The small molecule below binds the protein below.
Small molecule (SMILES): Nc1nccc(-c2c(-c3ccc(F)cc3)ncn2C2CCNCC2)n1

Sequence of chain 1.A:
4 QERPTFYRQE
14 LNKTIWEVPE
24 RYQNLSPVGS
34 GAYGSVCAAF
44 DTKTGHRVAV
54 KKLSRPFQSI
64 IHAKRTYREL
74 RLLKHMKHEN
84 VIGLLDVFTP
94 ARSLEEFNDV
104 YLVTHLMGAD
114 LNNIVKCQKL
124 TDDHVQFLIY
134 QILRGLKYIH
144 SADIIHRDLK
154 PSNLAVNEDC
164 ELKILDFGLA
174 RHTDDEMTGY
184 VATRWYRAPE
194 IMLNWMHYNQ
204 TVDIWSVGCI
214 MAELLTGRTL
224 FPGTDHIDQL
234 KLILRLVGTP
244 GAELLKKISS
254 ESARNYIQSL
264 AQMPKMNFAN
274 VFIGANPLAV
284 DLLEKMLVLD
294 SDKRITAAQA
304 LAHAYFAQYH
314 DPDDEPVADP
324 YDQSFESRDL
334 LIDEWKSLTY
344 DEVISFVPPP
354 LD

Binding-site contacts:
Ligand atom NC7 contacts residue VAL31 of chain 1.A at 4.0 Å.
Ligand atom FB7 contacts residue LEU105 of chain 1.A at 3.5 Å.
Ligand atom NA3 contacts residue SER155 of chain 1.A at 4.0 Å.
Ligand atom CD2 contacts residue LEU168 of chain 1.A at 3.4 Å (hydrophobic).
Ligand atom CD4 contacts residue LEU168 of chain 1.A at 3.8 Å (hydrophobic).
Ligand atom CC4 contacts residue ALA52 of chain 1.A at 3.7 Å (hydrophobic).
Ligand atom CD5 contacts residue LEU168 of chain 1.A at 3.9 Å (hydrophobic).
Ligand atom CB1 contacts residue LYS54 of chain 1.A at 4.0 Å.
Ligand atom ND3 contacts residue VAL39 of chain 1.A at 3.8 Å.
Ligand atom CB1 contacts residue VAL39 of chain 1.A at 3.5 Å (hydrophobic).
Ligand atom CD5 contacts residue VAL39 of chain 1.A at 3.9 Å (hydrophobic).
Ligand atom FB7 contacts residue VAL106 of chain 1.A at 3.8 Å.
Ligand atom CA5 contacts residue LEU168 of chain 1.A at 3.6 Å (hydrophobic).
Ligand atom CC4 contacts residue MET110 of chain 1.A at 3.6 Å (hydrophobic).
Ligand atom CA4 contacts residue SER155 of chain 1.A at 3.0 Å.
Ligand atom CD4 contacts residue VAL39 of chain 1.A at 3.7 Å (hydrophobic).
Ligand atom CB3 contacts residue THR107 of chain 1.A at 3.5 Å.
Ligand atom CB1 contacts residue ALA52 of chain 1.A at 3.6 Å (hydrophobic).
Ligand atom CB2 contacts residue LEU105 of chain 1.A at 3.9 Å (hydrophobic).
Ligand atom CB3 contacts residue LEU105 of chain 1.A at 3.9 Å (hydrophobic).
Ligand atom CB2 contacts residue ALA52 of chain 1.A at 3.6 Å (hydrophobic).
Ligand atom NA3 contacts residue ASP113 of chain 1.A at 3.3 Å (salt-bridge).
Ligand atom CB2 contacts residue LYS54 of chain 1.A at 3.8 Å.
Ligand atom NC7 contacts residue LEU109 of chain 1.A at 3.4 Å.
Ligand atom CC6 contacts residue HIS108 of chain 1.A at 3.8 Å.
Ligand atom NC5 contacts residue ALA52 of chain 1.A at 3.4 Å.
Ligand atom CB1 contacts residue THR107 of chain 1.A at 3.9 Å.
Ligand atom CA2 contacts residue SER33 of chain 1.A at 3.9 Å.
Ligand atom ND3 contacts residue LEU168 of chain 1.A at 3.5 Å.
Ligand atom NC7 contacts residue MET110 of chain 1.A at 3.0 Å (h-bond).
Ligand atom CC6 contacts residue ALA52 of chain 1.A at 3.7 Å (hydrophobic).
Ligand atom CD2 contacts residue GLY34 of chain 1.A at 3.8 Å.
Ligand atom FB7 contacts residue THR107 of chain 1.A at 3.6 Å.
Ligand atom NC3 contacts residue VAL39 of chain 1.A at 3.8 Å.
Ligand atom CA1 contacts residue SER33 of chain 1.A at 3.4 Å.
Ligand atom NC5 contacts residue MET110 of chain 1.A at 3.2 Å (h-bond).
Ligand atom ND1 contacts residue LEU168 of chain 1.A at 3.6 Å.
Ligand atom CA4 contacts residue ASP113 of chain 1.A at 3.8 Å.
Ligand atom CC6 contacts residue MET110 of chain 1.A at 3.9 Å (hydrophobic).
Ligand atom CB2 contacts residue THR107 of chain 1.A at 3.4 Å.